Binding-site contacts:
Ligand atom CD1 contacts residue TYR94 of chain 7.S at 3.5 Å (hydrophobic).
Ligand atom CA contacts residue ASN227 of chain 7.S at 3.7 Å.
Ligand atom CG2 contacts residue ASN281 of chain 7.S at 3.6 Å.
Ligand atom CB contacts residue LEU286 of chain 7.S at 3.9 Å (hydrophobic).
Ligand atom CB contacts residue TYR238 of chain 7.S at 3.6 Å (hydrophobic).
Ligand atom CD1 contacts residue TYR91 of chain 7.S at 3.9 Å (hydrophobic).
Ligand atom O contacts residue HIS277 of chain 7.S at 3.4 Å.
Ligand atom CG contacts residue TYR273 of chain 7.S at 3.6 Å (hydrophobic).
Ligand atom CG2 contacts residue PHE278 of chain 7.S at 3.7 Å (hydrophobic).
Ligand atom N contacts residue THR235 of chain 7.S at 3.9 Å.
Ligand atom O contacts residue THR235 of chain 7.S at 3.0 Å (h-bond).
Ligand atom N contacts residue ASN227 of chain 7.S at 3.0 Å (h-bond).
Ligand atom CG1 contacts residue VAL280 of chain 7.S at 4.0 Å (hydrophobic).
Ligand atom C contacts residue THR235 of chain 7.S at 3.6 Å.
Ligand atom CG2 contacts residue GLU236 of chain 7.S at 3.3 Å.
Ligand atom CG2 contacts residue LEU286 of chain 7.S at 3.7 Å (hydrophobic).
Ligand atom O contacts residue TYR94 of chain 7.S at 2.9 Å.
Ligand atom CD contacts residue HIS277 of chain 7.S at 3.9 Å.
Ligand atom N contacts residue THR235 of chain 7.S at 3.5 Å (h-bond).
Ligand atom CA contacts residue THR235 of chain 7.S at 3.6 Å.
Ligand atom CB contacts residue ASP233 of chain 7.S at 3.0 Å.
Ligand atom CG contacts residue HIS277 of chain 7.S at 3.8 Å.
Ligand atom C contacts residue TYR94 of chain 7.S at 4.0 Å (hydrophobic).
Ligand atom CG2 contacts residue HIS277 of chain 7.S at 3.3 Å.
Ligand atom N contacts residue TYR273 of chain 7.S at 3.9 Å.
Ligand atom CG1 contacts residue TYR94 of chain 7.S at 3.8 Å (hydrophobic).
Ligand atom CB contacts residue HIS277 of chain 7.S at 3.7 Å.
Ligand atom CD contacts residue TYR273 of chain 7.S at 3.3 Å (hydrophobic).
Ligand atom C contacts residue LEU286 of chain 7.S at 3.8 Å (hydrophobic).
Ligand atom O contacts residue ASN227 of chain 7.S at 3.6 Å.
Ligand atom CG contacts residue LYS234 of chain 7.S at 3.3 Å.
Ligand atom C contacts residue THR235 of chain 7.S at 3.6 Å.
Ligand atom O contacts residue THR235 of chain 7.S at 3.1 Å (h-bond).
Ligand atom C contacts residue THR235 of chain 7.S at 3.6 Å.
Ligand atom O contacts residue LEU286 of chain 7.S at 3.2 Å.
Ligand atom C contacts residue ASN227 of chain 7.S at 3.5 Å.
Ligand atom CG contacts residue ASP233 of chain 7.S at 3.0 Å.
Ligand atom C contacts residue ASN281 of chain 7.S at 3.8 Å.
Ligand atom O contacts residue LYS234 of chain 7.S at 3.6 Å.
Ligand atom O contacts residue ASN281 of chain 7.S at 2.6 Å (h-bond).

Sequence of chain 7.S:
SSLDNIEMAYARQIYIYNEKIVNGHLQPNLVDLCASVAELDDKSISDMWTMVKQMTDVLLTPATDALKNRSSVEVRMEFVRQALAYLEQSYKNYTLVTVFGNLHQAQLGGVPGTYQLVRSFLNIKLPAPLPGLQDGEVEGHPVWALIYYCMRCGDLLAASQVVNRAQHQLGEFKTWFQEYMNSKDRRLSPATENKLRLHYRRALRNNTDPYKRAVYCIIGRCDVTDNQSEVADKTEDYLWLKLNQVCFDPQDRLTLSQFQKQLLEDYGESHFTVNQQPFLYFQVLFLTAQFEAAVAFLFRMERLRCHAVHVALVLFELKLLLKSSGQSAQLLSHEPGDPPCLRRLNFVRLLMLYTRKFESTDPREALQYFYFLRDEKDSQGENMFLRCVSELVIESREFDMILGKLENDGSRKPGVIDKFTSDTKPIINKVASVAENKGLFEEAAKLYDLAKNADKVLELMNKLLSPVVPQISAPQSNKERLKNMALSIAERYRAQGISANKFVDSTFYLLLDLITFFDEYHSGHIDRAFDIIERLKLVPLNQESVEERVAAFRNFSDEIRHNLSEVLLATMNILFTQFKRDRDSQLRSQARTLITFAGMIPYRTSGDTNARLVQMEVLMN

This small molecule binds to this protein.
Small molecule (SMILES): CC[C@H](C)[C@H](NC(=O)[C@H](CO)NC(=O)[C@H](CCCN=C(N)N)NC(=O)[C@@H](NC(=O)[C@@H]1CCCN1C(=O)[C@@H]1CCCN1C(=O)[C@H](C)N)C(C)C)C(=O)N[C@H](C=O)Cc1ccc(O)cc1